Binding-site contacts:
Ligand atom O16 contacts residue ILE99 of chain 5.A at 3.6 Å.
Ligand atom N24 contacts residue PHE180 of chain 5.A at 3.6 Å.
Ligand atom O26 contacts residue TYR145 of chain 5.A at 3.2 Å.
Ligand atom C04 contacts residue ASN211 of chain 5.A at 3.4 Å.
Ligand atom C18 contacts residue ILE99 of chain 5.A at 3.8 Å (hydrophobic).
Ligand atom C18 contacts residue TYR145 of chain 5.A at 3.8 Å (hydrophobic).
Ligand atom C15 contacts residue ILE123 of chain 5.A at 3.6 Å (hydrophobic).
Ligand atom C01 contacts residue THR207 of chain 5.A at 2.9 Å.
Ligand atom C22 contacts residue ILE123 of chain 5.A at 3.6 Å (hydrophobic).
Ligand atom C14 contacts residue HIS237 of chain 5.A at 3.5 Å.
Ligand atom N06 contacts residue LEU101 of chain 5.A at 3.2 Å.
Ligand atom C27 contacts residue PHE180 of chain 5.A at 3.2 Å (hydrophobic).
Ligand atom C17 contacts residue LEU182 of chain 5.A at 3.7 Å (hydrophobic).
Ligand atom C28 contacts residue TYR145 of chain 5.A at 3.3 Å (hydrophobic).
Ligand atom N07 contacts residue LEU101 of chain 5.A at 3.7 Å.
Ligand atom C01 contacts residue TYR192 of chain 5.A at 2.9 Å (hydrophobic).
Ligand atom C04 contacts residue MET213 of chain 5.A at 3.9 Å (hydrophobic).
Ligand atom C10 contacts residue TYR191 of chain 5.A at 3.7 Å (hydrophobic).
Ligand atom C18 contacts residue LEU182 of chain 5.A at 3.2 Å (hydrophobic).
Ligand atom C09 contacts residue LEU101 of chain 5.A at 3.8 Å (hydrophobic).
Ligand atom C21 contacts residue ILE123 of chain 5.A at 3.8 Å (hydrophobic).
Ligand atom C15 contacts residue LEU182 of chain 5.A at 3.7 Å (hydrophobic).
Ligand atom N24 contacts residue LEU216 of chain 5.A at 3.5 Å.
Ligand atom C25 contacts residue PHE180 of chain 5.A at 3.5 Å (hydrophobic).
Ligand atom C12 contacts residue ILE99 of chain 5.A at 3.7 Å (hydrophobic).
Ligand atom O26 contacts residue PHE180 of chain 5.A at 3.7 Å.
Ligand atom C05 contacts residue LEU101 of chain 5.A at 3.9 Å (hydrophobic).
Ligand atom C19 contacts residue TYR145 of chain 5.A at 3.2 Å (hydrophobic).
Ligand atom C19 contacts residue LEU182 of chain 5.A at 3.6 Å (hydrophobic).
Ligand atom C28 contacts residue ALA167 of chain 5.A at 3.1 Å (hydrophobic).
Ligand atom C13 contacts residue MET213 of chain 5.A at 3.4 Å (hydrophobic).
Ligand atom N08 contacts residue LEU101 of chain 5.A at 3.8 Å.
Ligand atom C22 contacts residue ILE99 of chain 5.A at 3.9 Å (hydrophobic).
Ligand atom C14 contacts residue SER121 of chain 5.A at 3.5 Å.
Ligand atom C28 contacts residue MET144 of chain 5.A at 3.8 Å (hydrophobic).
Ligand atom C17 contacts residue ILE99 of chain 5.A at 3.8 Å (hydrophobic).
Ligand atom C09 contacts residue TYR191 of chain 5.A at 3.6 Å (hydrophobic).
Ligand atom C03 contacts residue ASN211 of chain 5.A at 3.1 Å.
Ligand atom C28 contacts residue TYR143 of chain 5.A at 3.4 Å (hydrophobic).
Ligand atom O23 contacts residue LEU216 of chain 5.A at 3.7 Å.

A small-molecule ligand and the protein it binds are described below.
Small molecule (SMILES): CCOc1noc2cc(OCCC3CCN(c4ccc(C)nn4)CC3)ccc12

Sequence of chain 5.A:
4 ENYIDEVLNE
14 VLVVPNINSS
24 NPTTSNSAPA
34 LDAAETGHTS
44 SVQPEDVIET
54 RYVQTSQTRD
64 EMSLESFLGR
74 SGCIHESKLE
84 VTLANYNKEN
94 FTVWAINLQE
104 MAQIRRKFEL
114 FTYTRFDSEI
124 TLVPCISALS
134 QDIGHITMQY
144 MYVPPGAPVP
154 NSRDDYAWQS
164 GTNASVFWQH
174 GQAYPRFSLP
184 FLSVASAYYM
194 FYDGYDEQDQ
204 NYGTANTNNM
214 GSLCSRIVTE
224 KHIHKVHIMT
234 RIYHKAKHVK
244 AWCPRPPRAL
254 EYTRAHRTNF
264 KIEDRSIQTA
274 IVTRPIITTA